Sequence of chain 1.A:
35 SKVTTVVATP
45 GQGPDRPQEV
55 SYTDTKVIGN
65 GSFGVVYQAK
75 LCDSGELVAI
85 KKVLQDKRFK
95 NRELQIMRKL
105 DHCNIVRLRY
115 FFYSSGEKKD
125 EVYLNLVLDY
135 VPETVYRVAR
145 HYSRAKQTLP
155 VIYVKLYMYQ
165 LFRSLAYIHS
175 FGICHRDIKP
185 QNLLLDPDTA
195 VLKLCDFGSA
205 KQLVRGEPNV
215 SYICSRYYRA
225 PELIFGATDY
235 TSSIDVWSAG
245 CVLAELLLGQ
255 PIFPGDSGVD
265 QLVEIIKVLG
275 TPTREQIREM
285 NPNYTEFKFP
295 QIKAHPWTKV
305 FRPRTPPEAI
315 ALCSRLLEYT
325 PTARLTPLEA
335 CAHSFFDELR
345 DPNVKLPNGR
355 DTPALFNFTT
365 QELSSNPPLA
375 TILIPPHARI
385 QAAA

Binding-site contacts:
Ligand atom O4' contacts residue GLY63 of chain 1.B at 3.5 Å.
Ligand atom N1 contacts residue TYR134 of chain 1.B at 3.7 Å.
Ligand atom O1A contacts residue LYS85 of chain 1.B at 3.0 Å (salt-bridge).
Ligand atom O3A contacts residue LYS85 of chain 1.B at 3.4 Å (salt-bridge).
Ligand atom N6 contacts residue VAL110 of chain 1.B at 3.6 Å.
Ligand atom O1A contacts residue ASP200 of chain 1.B at 3.5 Å.
Ligand atom C2 contacts residue VAL135 of chain 1.B at 2.9 Å (hydrophobic).
Ligand atom N6 contacts residue ASP133 of chain 1.B at 2.8 Å (salt-bridge).
Ligand atom O2B contacts residue LYS85 of chain 1.B at 3.8 Å.
Ligand atom N3B contacts residue ASP200 of chain 1.B at 2.8 Å (salt-bridge).
Ligand atom N6 contacts residue LEU188 of chain 1.B at 3.6 Å.
Ligand atom O5' contacts residue VAL70 of chain 1.B at 3.5 Å.
Ligand atom C6 contacts residue LEU188 of chain 1.B at 3.6 Å (hydrophobic).
Ligand atom N1 contacts residue ASP133 of chain 1.B at 3.9 Å.
Ligand atom O2A contacts residue ASN186 of chain 1.B at 3.4 Å (h-bond).
Ligand atom C6 contacts residue ALA83 of chain 1.B at 3.6 Å (hydrophobic).
Ligand atom O2G contacts residue ASP181 of chain 1.B at 3.8 Å.
Ligand atom C6 contacts residue ASP133 of chain 1.B at 3.8 Å.
Ligand atom N6 contacts residue ALA83 of chain 1.B at 3.6 Å.
Ligand atom O3' contacts residue GLN185 of chain 1.B at 2.6 Å (h-bond).
Ligand atom O2B contacts residue PHE67 of chain 1.B at 3.8 Å.
Ligand atom O2A contacts residue ASP200 of chain 1.B at 3.0 Å (salt-bridge).
Ligand atom O2G contacts residue ASP200 of chain 1.B at 3.4 Å (salt-bridge).
Ligand atom N3 contacts residue ILE62 of chain 1.B at 3.6 Å.
Ligand atom O4' contacts residue VAL70 of chain 1.B at 3.8 Å.
Ligand atom O1B contacts residue GLY65 of chain 1.B at 3.0 Å.
Ligand atom O1G contacts residue ASN64 of chain 1.B at 3.6 Å (h-bond).
Ligand atom N1 contacts residue VAL135 of chain 1.B at 3.1 Å (h-bond).
Ligand atom C2 contacts residue TYR134 of chain 1.B at 3.6 Å (hydrophobic).
Ligand atom O3G contacts residue LYS183 of chain 1.B at 3.2 Å (salt-bridge).
Ligand atom O1B contacts residue ASN64 of chain 1.B at 2.6 Å (h-bond).
Ligand atom N1 contacts residue ALA83 of chain 1.B at 3.8 Å.
Ligand atom PG contacts residue ASP200 of chain 1.B at 3.1 Å.
Ligand atom C3' contacts residue GLN185 of chain 1.B at 3.6 Å.
Ligand atom O2' contacts residue THR138 of chain 1.B at 3.5 Å.
Ligand atom O3G contacts residue ASN186 of chain 1.B at 3.2 Å (h-bond).
Ligand atom O3G contacts residue ASP200 of chain 1.B at 2.6 Å (salt-bridge).
Ligand atom N3 contacts residue VAL135 of chain 1.B at 3.7 Å.
Ligand atom C5 contacts residue LEU188 of chain 1.B at 3.8 Å (hydrophobic).
Ligand atom PA contacts residue LYS85 of chain 1.B at 3.7 Å.

Sequence of chain 1.B:
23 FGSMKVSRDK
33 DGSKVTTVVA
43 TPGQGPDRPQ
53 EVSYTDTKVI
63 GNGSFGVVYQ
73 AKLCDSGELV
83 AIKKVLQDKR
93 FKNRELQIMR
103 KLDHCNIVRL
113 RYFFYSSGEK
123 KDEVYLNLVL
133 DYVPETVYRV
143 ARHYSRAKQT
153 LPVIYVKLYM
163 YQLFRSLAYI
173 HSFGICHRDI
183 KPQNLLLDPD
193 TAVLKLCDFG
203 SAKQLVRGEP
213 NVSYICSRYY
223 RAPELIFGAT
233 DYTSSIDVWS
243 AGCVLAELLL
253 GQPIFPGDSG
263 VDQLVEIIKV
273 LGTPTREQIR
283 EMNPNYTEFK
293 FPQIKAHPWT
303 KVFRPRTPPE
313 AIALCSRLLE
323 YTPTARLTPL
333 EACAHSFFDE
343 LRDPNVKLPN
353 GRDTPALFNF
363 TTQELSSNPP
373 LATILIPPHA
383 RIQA

The small molecule below binds the protein below.
Small molecule (SMILES): Nc1ncnc2c1ncn2[C@@H]1O[C@H](CO[P](=O)(O)O[P](=O)(O)NP(=O)(O)O)[C@@H](O)[C@H]1O